A protein and the small-molecule ligand that binds it are described below.
Small molecule (SMILES): CC(=O)N[C@H]1[C@H](O[C@H]2[C@H](O)[C@@H](NC(C)=O)CO[C@@H]2CO)O[C@H](CO)[C@@H](O)[C@@H]1O

Sequence of chain 1.B:
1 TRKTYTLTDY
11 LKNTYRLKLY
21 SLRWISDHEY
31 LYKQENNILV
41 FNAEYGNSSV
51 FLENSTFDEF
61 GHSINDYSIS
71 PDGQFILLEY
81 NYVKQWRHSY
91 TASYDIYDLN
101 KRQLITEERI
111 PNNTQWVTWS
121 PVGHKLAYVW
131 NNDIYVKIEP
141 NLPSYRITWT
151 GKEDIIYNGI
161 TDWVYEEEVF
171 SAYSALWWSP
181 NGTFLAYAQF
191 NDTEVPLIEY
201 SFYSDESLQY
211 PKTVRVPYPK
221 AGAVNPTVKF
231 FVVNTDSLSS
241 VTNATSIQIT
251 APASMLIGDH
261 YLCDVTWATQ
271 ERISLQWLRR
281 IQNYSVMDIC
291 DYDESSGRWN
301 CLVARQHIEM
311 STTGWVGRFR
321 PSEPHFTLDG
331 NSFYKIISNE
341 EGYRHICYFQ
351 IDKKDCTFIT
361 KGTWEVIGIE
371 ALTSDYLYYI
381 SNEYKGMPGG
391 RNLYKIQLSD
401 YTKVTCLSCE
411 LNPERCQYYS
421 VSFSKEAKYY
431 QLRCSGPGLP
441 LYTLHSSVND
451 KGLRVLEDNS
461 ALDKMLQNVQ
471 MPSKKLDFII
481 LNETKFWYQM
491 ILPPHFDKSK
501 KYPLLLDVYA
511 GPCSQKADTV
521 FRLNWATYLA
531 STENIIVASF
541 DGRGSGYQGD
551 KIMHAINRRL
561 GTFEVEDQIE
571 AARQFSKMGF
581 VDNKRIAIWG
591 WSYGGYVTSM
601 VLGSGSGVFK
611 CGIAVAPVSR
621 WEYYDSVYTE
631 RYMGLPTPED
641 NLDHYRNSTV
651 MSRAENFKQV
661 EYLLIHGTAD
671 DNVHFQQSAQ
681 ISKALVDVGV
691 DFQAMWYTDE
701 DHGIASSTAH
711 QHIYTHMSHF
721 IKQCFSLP

Binding-site contacts:
Ligand atom C2 contacts residue ASN181 of chain 1.B at 2.5 Å.
Ligand atom C3 contacts residue ASN181 of chain 1.B at 3.8 Å.
Ligand atom C8 contacts residue ASN234 of chain 1.B at 3.6 Å.
Ligand atom C4 contacts residue THR183 of chain 1.B at 4.4 Å.
Ligand atom C1 contacts residue GLN270 of chain 1.B at 4.3 Å.
Ligand atom C5 contacts residue GLN270 of chain 1.B at 4.4 Å.
Ligand atom C6 contacts residue GLN270 of chain 1.B at 3.9 Å.
Ligand atom C3 contacts residue THR183 of chain 1.B at 4.5 Å.
Ligand atom C7 contacts residue ASN181 of chain 1.B at 3.7 Å.
Ligand atom C1 contacts residue THR183 of chain 1.B at 3.4 Å.
Ligand atom C8 contacts residue PHE184 of chain 1.B at 3.6 Å (hydrophobic).
Ligand atom C8 contacts residue TYR292 of chain 1.B at 3.8 Å (hydrophobic).
Ligand atom C4 contacts residue ASN181 of chain 1.B at 4.3 Å.
Ligand atom C3 contacts residue GLU294 of chain 1.B at 3.8 Å.
Ligand atom C7 contacts residue ASN234 of chain 1.B at 4.3 Å.
Ligand atom C2 contacts residue THR183 of chain 1.B at 4.5 Å.
Ligand atom N2 contacts residue GLU271 of chain 1.B at 4.1 Å.
Ligand atom O7 contacts residue ASN181 of chain 1.B at 4.2 Å.
Ligand atom C1 contacts residue ASN181 of chain 1.B at 1.4 Å.
Ligand atom C5 contacts residue THR183 of chain 1.B at 3.4 Å.
Ligand atom C6 contacts residue GLU271 of chain 1.B at 3.4 Å.
Ligand atom O6 contacts residue GLN270 of chain 1.B at 3.6 Å.
Ligand atom C8 contacts residue THR183 of chain 1.B at 4.4 Å.
Ligand atom O5 contacts residue ASN181 of chain 1.B at 2.4 Å (h-bond).
Ligand atom O5 contacts residue THR183 of chain 1.B at 3.6 Å (h-bond).
Ligand atom O3 contacts residue GLU294 of chain 1.B at 3.6 Å.
Ligand atom O7 contacts residue ASN234 of chain 1.B at 4.0 Å.
Ligand atom O6 contacts residue GLU271 of chain 1.B at 2.7 Å (salt-bridge).
Ligand atom C6 contacts residue THR183 of chain 1.B at 4.2 Å.
Ligand atom O7 contacts residue THR183 of chain 1.B at 4.4 Å.
Ligand atom C5 contacts residue ASN181 of chain 1.B at 3.6 Å.
Ligand atom O4 contacts residue GLU294 of chain 1.B at 4.2 Å.
Ligand atom O5 contacts residue GLN270 of chain 1.B at 3.6 Å.
Ligand atom C1 contacts residue GLU271 of chain 1.B at 4.2 Å.
Ligand atom N2 contacts residue ASN181 of chain 1.B at 2.8 Å (h-bond).